A small-molecule ligand and the protein it binds are described below.
Small molecule (SMILES): CC(=O)N[C@@H]1[C@@H](O)[C@H](O)[C@@H](CO)O[C@H]1O

Binding-site contacts:
Ligand atom C2 contacts residue ASN324 of chain 1.A at 2.5 Å.
Ligand atom C1 contacts residue ASN324 of chain 1.A at 1.4 Å.
Ligand atom C3 contacts residue ASN324 of chain 1.A at 3.8 Å.
Ligand atom C5 contacts residue ASN324 of chain 1.A at 3.7 Å.
Ligand atom C7 contacts residue ASN324 of chain 1.A at 3.4 Å.
Ligand atom C4 contacts residue ASN324 of chain 1.A at 4.2 Å.
Ligand atom O5 contacts residue ASN324 of chain 1.A at 2.4 Å (h-bond).
Ligand atom N2 contacts residue ASN324 of chain 1.A at 3.0 Å (h-bond).
Ligand atom O7 contacts residue ASN324 of chain 1.A at 3.5 Å (h-bond).

Sequence of chain 1.A:
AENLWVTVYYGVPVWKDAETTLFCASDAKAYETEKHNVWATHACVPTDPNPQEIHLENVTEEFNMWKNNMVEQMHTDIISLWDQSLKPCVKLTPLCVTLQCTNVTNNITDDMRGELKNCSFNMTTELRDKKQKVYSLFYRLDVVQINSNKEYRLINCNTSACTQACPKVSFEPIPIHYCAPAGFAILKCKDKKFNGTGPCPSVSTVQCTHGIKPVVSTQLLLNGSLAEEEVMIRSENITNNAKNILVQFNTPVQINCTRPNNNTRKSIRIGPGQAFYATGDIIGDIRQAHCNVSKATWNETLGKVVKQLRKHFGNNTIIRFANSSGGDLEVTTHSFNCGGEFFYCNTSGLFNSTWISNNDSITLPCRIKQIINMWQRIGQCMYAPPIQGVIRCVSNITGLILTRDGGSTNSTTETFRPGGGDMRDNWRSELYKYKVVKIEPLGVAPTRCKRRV